Sequence of chain 1.A:
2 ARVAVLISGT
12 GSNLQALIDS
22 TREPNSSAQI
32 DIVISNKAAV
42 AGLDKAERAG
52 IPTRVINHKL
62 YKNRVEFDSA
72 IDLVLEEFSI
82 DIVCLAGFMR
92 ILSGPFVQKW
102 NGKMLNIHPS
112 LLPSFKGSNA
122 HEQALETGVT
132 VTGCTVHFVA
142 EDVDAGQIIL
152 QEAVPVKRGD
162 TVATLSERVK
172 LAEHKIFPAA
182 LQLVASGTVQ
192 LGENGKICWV

Binding-site contacts:
Ligand atom O17 contacts residue GLY12 of chain 1.A at 2.9 Å (h-bond).
Ligand atom N24 contacts residue 3YB1 of chain 1.C at 3.5 Å.
Ligand atom O12 contacts residue LYS171 of chain 1.A at 3.3 Å (salt-bridge).
Ligand atom N19 contacts residue ILE108 of chain 1.A at 3.9 Å.
Ligand atom O16 contacts residue ASN14 of chain 1.A at 3.9 Å.
Ligand atom O18 contacts residue ASN14 of chain 1.A at 3.0 Å (h-bond).
Ligand atom O16 contacts residue GLY12 of chain 1.A at 3.6 Å (h-bond).
Ligand atom C2 contacts residue GLU174 of chain 1.A at 3.3 Å.
Ligand atom O8 contacts residue PRO110 of chain 1.A at 3.3 Å.
Ligand atom C1 contacts residue ASN14 of chain 1.A at 3.7 Å.
Ligand atom O6 contacts residue LYS171 of chain 1.A at 3.7 Å.
Ligand atom N24 contacts residue ILE108 of chain 1.A at 3.1 Å (h-bond).
Ligand atom O17 contacts residue THR11 of chain 1.A at 3.5 Å (h-bond).
Ligand atom C21 contacts residue PRO110 of chain 1.A at 3.5 Å (hydrophobic).
Ligand atom O8 contacts residue HIS109 of chain 1.A at 4.1 Å.
Ligand atom C23 contacts residue MET90 of chain 1.A at 3.8 Å (hydrophobic).
Ligand atom C1 contacts residue GLU174 of chain 1.A at 3.1 Å.
Ligand atom O18 contacts residue SER13 of chain 1.A at 3.6 Å (h-bond).
Ligand atom P15 contacts residue LYS171 of chain 1.A at 3.9 Å.
Ligand atom O17 contacts residue SER13 of chain 1.A at 4.0 Å.
Ligand atom P15 contacts residue GLY12 of chain 1.A at 3.6 Å.
Ligand atom C23 contacts residue HIS109 of chain 1.A at 4.1 Å.
Ligand atom O16 contacts residue THR11 of chain 1.A at 3.8 Å.
Ligand atom N19 contacts residue MET90 of chain 1.A at 4.1 Å.
Ligand atom P15 contacts residue ASN14 of chain 1.A at 4.0 Å.
Ligand atom P15 contacts residue SER13 of chain 1.A at 3.5 Å.
Ligand atom O16 contacts residue LYS171 of chain 1.A at 3.0 Å (salt-bridge).
Ligand atom C3 contacts residue PRO110 of chain 1.A at 3.9 Å (hydrophobic).
Ligand atom O22 contacts residue PRO110 of chain 1.A at 3.4 Å.
Ligand atom C10 contacts residue GLY88 of chain 1.A at 3.6 Å.
Ligand atom O16 contacts residue SER13 of chain 1.A at 2.6 Å (h-bond).
Ligand atom C23 contacts residue 3YB1 of chain 1.C at 3.7 Å.
Ligand atom C23 contacts residue PRO110 of chain 1.A at 4.0 Å (hydrophobic).
Ligand atom O6 contacts residue GLU174 of chain 1.A at 2.9 Å (salt-bridge).
Ligand atom O4 contacts residue GLY88 of chain 1.A at 4.0 Å.
Ligand atom C21 contacts residue MET90 of chain 1.A at 3.8 Å (hydrophobic).
Ligand atom N19 contacts residue PRO110 of chain 1.A at 3.8 Å.
Ligand atom N24 contacts residue ASN107 of chain 1.A at 3.9 Å.
Ligand atom O8 contacts residue GLU174 of chain 1.A at 2.7 Å (salt-bridge).
Ligand atom O8 contacts residue ILE108 of chain 1.A at 3.7 Å.

This protein binds this small molecule.
Small molecule (SMILES): NCC(=O)N[C@@H]1O[C@H](COP(=O)([O-])[O-])[C@@H](O)[C@H]1O